Sequence of chain 1.A:
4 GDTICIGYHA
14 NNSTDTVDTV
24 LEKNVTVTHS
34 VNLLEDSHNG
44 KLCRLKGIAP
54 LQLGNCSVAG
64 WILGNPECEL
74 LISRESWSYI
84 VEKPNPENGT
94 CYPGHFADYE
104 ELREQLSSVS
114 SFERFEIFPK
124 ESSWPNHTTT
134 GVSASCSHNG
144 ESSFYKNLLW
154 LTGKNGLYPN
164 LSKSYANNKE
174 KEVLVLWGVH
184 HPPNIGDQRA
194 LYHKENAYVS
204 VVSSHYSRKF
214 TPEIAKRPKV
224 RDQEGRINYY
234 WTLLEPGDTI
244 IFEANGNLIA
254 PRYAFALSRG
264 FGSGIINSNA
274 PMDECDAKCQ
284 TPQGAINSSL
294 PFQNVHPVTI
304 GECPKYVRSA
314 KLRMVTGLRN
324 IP

Binding-site contacts:
Ligand atom C6 contacts residue GLU90 of chain 1.A at 4.0 Å.
Ligand atom C1 contacts residue ASN58 of chain 1.A at 1.4 Å.
Ligand atom C7 contacts residue ASN58 of chain 1.A at 3.8 Å.
Ligand atom C1 contacts residue NAG1 of chain 1.F at 4.3 Å.
Ligand atom O6 contacts residue GLU90 of chain 1.A at 3.5 Å (salt-bridge).
Ligand atom C5 contacts residue ASN58 of chain 1.A at 3.6 Å.
Ligand atom C5 contacts residue NAG1 of chain 1.F at 4.0 Å.
Ligand atom O5 contacts residue NAG1 of chain 1.F at 3.3 Å (h-bond).
Ligand atom C1 contacts residue GLU90 of chain 1.A at 3.9 Å.
Ligand atom C5 contacts residue GLU90 of chain 1.A at 4.0 Å.
Ligand atom C5 contacts residue NAG2 of chain 1.F at 4.1 Å.
Ligand atom C4 contacts residue ASN58 of chain 1.A at 4.2 Å.
Ligand atom C6 contacts residue NAG2 of chain 1.F at 4.2 Å.
Ligand atom O7 contacts residue ASN58 of chain 1.A at 4.3 Å.
Ligand atom N2 contacts residue ASN58 of chain 1.A at 2.9 Å (h-bond).
Ligand atom O5 contacts residue ASN58 of chain 1.A at 2.3 Å (h-bond).
Ligand atom O5 contacts residue GLU90 of chain 1.A at 3.4 Å (salt-bridge).
Ligand atom C2 contacts residue ASN58 of chain 1.A at 2.5 Å.
Ligand atom O6 contacts residue NAG2 of chain 1.F at 3.4 Å.
Ligand atom O6 contacts residue NAG1 of chain 1.F at 4.5 Å.
Ligand atom C3 contacts residue ASN58 of chain 1.A at 3.8 Å.
Ligand atom C6 contacts residue NAG1 of chain 1.F at 3.5 Å.

The small molecule below binds the protein below.
Small molecule (SMILES): CC(=O)N[C@H]1[C@H](O[C@H]2[C@H](O)[C@@H](NC(C)=O)CO[C@@H]2CO)O[C@H](CO)[C@@H](O)[C@@H]1O